Sequence of chain 1.A:
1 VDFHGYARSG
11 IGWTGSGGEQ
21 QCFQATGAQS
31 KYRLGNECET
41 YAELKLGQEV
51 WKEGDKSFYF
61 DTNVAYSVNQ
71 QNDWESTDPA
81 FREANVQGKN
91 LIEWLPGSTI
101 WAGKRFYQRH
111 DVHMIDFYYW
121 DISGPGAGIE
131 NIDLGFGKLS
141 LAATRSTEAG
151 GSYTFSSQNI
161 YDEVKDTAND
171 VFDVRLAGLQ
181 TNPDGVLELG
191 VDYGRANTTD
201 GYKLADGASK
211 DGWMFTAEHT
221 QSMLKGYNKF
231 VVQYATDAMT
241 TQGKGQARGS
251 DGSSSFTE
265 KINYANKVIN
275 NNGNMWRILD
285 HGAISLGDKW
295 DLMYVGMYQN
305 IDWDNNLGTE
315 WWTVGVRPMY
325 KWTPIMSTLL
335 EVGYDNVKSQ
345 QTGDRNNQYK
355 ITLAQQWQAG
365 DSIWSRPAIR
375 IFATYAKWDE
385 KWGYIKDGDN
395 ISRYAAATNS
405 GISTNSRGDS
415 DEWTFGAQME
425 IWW

Binding-site contacts:
Ligand atom O3 contacts residue ARG33 of chain 1.A at 2.7 Å (salt-bridge).
Ligand atom C1 contacts residue TYR41 of chain 1.A at 3.5 Å (hydrophobic).
Ligand atom O4 contacts residue ASP111 of chain 1.A at 3.5 Å (salt-bridge).
Ligand atom O6 contacts residue GLU43 of chain 1.A at 2.8 Å (salt-bridge).
Ligand atom C6 contacts residue ARG82 of chain 1.A at 3.8 Å.
Ligand atom O6 contacts residue ARG109 of chain 1.A at 3.0 Å (salt-bridge).
Ligand atom O3 contacts residue ASP111 of chain 1.A at 2.9 Å (salt-bridge).
Ligand atom O3 contacts residue TYR6 of chain 1.A at 3.7 Å.
Ligand atom C2 contacts residue ASP116 of chain 1.A at 3.9 Å.
Ligand atom O6 contacts residue GLU43 of chain 1.A at 2.9 Å (salt-bridge).
Ligand atom O2 contacts residue HIS113 of chain 1.A at 2.8 Å (h-bond).
Ligand atom O6 contacts residue ARG82 of chain 1.A at 3.0 Å (salt-bridge).
Ligand atom C3 contacts residue ASP111 of chain 1.A at 3.3 Å.
Ligand atom C6 contacts residue ARG109 of chain 1.A at 3.6 Å.
Ligand atom C1 contacts residue TYR6 of chain 1.A at 3.8 Å (hydrophobic).
Ligand atom O3 contacts residue ASP116 of chain 1.A at 3.3 Å (salt-bridge).
Ligand atom C6 contacts residue TYR118 of chain 1.A at 3.8 Å (hydrophobic).
Ligand atom C5 contacts residue TYR118 of chain 1.A at 3.3 Å (hydrophobic).
Ligand atom C2 contacts residue TRP426 of chain 1.A at 3.8 Å (hydrophobic).
Ligand atom O2 contacts residue ARG8 of chain 1.A at 3.0 Å (salt-bridge).
Ligand atom O6 contacts residue PHE106 of chain 1.A at 3.8 Å.
Ligand atom C3 contacts residue ASP116 of chain 1.A at 3.2 Å.
Ligand atom C3 contacts residue ARG33 of chain 1.A at 3.9 Å.
Ligand atom O3 contacts residue HIS113 of chain 1.A at 3.5 Å.
Ligand atom O2 contacts residue ASP116 of chain 1.A at 2.6 Å (salt-bridge).
Ligand atom O6 contacts residue ARG109 of chain 1.A at 2.8 Å (salt-bridge).
Ligand atom C2 contacts residue ARG8 of chain 1.A at 3.5 Å.
Ligand atom O6 contacts residue TYR41 of chain 1.A at 3.9 Å.
Ligand atom O6 contacts residue PHE106 of chain 1.A at 4.0 Å.
Ligand atom C2 contacts residue TYR6 of chain 1.A at 3.8 Å (hydrophobic).
Ligand atom C6 contacts residue GLU43 of chain 1.A at 3.5 Å.
Ligand atom O5 contacts residue ARG82 of chain 1.A at 3.2 Å (salt-bridge).
Ligand atom C2 contacts residue HIS113 of chain 1.A at 3.5 Å.
Ligand atom C4 contacts residue TYR118 of chain 1.A at 3.8 Å (hydrophobic).
Ligand atom O4 contacts residue TYR118 of chain 1.A at 3.3 Å (h-bond).
Ligand atom C6 contacts residue TYR118 of chain 1.A at 3.8 Å (hydrophobic).
Ligand atom O5 contacts residue TYR41 of chain 1.A at 3.5 Å.
Ligand atom O5 contacts residue GLU43 of chain 1.A at 3.3 Å (salt-bridge).
Ligand atom C6 contacts residue ARG109 of chain 1.A at 2.8 Å.
Ligand atom O2 contacts residue ARG33 of chain 1.A at 2.8 Å (salt-bridge).

A protein and the small-molecule ligand that binds it are described below.
Small molecule (SMILES): OC[C@H]1O[C@H](O[C@H]2[C@H](O)[C@@H](O)[C@@H](O[C@H]3[C@H](O)[C@@H](O)[C@H](O)O[C@@H]3CO)O[C@@H]2CO)[C@H](O)[C@@H](O)[C@@H]1O

Sequence of chain 1.B:
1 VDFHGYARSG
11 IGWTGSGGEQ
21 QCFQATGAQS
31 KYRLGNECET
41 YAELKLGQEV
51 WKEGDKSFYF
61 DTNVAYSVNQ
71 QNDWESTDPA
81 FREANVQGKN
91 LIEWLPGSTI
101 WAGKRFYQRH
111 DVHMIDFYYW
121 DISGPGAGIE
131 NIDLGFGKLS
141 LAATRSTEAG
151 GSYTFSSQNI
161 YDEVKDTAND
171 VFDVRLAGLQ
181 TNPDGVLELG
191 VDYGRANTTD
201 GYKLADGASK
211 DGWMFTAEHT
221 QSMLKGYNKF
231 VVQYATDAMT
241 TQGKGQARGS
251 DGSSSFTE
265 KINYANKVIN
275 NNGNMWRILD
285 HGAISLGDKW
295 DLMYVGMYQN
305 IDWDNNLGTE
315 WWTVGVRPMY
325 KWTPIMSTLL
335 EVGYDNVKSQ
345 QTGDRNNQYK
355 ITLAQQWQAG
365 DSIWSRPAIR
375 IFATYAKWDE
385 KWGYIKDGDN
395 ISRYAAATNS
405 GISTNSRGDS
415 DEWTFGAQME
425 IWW